Sequence of chain 1.Y:
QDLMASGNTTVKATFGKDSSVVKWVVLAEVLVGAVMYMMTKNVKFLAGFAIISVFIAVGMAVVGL

The protein below binds the small molecule below.
Small molecule (SMILES): CCOP(=O)(O)OC[C@H](O)CO

Sequence of chain 1.K:
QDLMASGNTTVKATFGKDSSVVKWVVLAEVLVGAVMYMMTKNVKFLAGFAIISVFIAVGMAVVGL

Sequence of chain 1.Z:
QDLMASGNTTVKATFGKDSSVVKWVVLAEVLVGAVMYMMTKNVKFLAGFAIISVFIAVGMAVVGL

Binding-site contacts:
Ligand atom C2 contacts residue VAL43 of chain 1.K at 4.0 Å (hydrophobic).
Ligand atom C3 contacts residue MET38 of chain 1.Z at 3.3 Å (hydrophobic).
Ligand atom O2 contacts residue MET39 of chain 1.Z at 4.5 Å.
Ligand atom C4 contacts residue MET39 of chain 1.Z at 3.7 Å (hydrophobic).
Ligand atom C1 contacts residue VAL43 of chain 1.K at 3.4 Å (hydrophobic).
Ligand atom O3 contacts residue MET39 of chain 1.Z at 4.5 Å.
Ligand atom O2 contacts residue MET38 of chain 1.Z at 2.9 Å (h-bond).
Ligand atom O3 contacts residue LYS44 of chain 1.K at 3.3 Å.
Ligand atom O4 contacts residue LYS44 of chain 1.K at 3.9 Å.
Ligand atom O4 contacts residue MET39 of chain 1.Z at 3.5 Å (h-bond).
Ligand atom O1 contacts residue VAL43 of chain 1.K at 3.4 Å (h-bond).
Ligand atom C3 contacts residue MET39 of chain 1.Z at 3.7 Å (hydrophobic).
Ligand atom O6 contacts residue LYS44 of chain 1.K at 4.0 Å.
Ligand atom O1 contacts residue LYS44 of chain 1.K at 3.8 Å.
Ligand atom O5 contacts residue LYS44 of chain 1.K at 4.3 Å.
Ligand atom O3 contacts residue MET38 of chain 1.Z at 3.8 Å.
Ligand atom O4 contacts residue MET38 of chain 1.Z at 4.0 Å.
Ligand atom O5 contacts residue MET39 of chain 1.Z at 2.8 Å (h-bond).
Ligand atom P1 contacts residue LYS44 of chain 1.K at 4.1 Å.
Ligand atom P1 contacts residue MET38 of chain 1.Z at 3.9 Å.
Ligand atom O2 contacts residue VAL32 of chain 1.Y at 3.3 Å.
Ligand atom C2 contacts residue VAL32 of chain 1.Y at 4.4 Å (hydrophobic).